The small molecule below binds the protein below.
Small molecule (SMILES): CC(=O)N[C@@H]1[C@@H](O)[C@H](O)[C@@H](CO)O[C@H]1O

Sequence of chain 1.A:
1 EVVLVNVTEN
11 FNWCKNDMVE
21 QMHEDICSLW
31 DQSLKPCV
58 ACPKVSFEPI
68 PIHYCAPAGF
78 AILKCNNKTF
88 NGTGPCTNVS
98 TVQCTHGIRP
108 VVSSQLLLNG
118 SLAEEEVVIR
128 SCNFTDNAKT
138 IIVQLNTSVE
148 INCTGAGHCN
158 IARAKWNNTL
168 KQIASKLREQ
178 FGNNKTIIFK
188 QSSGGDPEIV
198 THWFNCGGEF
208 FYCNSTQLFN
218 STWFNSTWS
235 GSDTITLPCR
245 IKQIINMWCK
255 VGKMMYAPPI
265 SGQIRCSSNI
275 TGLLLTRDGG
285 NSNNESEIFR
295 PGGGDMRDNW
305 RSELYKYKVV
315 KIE

Binding-site contacts:
Ligand atom C8 contacts residue PHE201 of chain 1.A at 3.5 Å (hydrophobic).
Ligand atom C8 contacts residue CYS203 of chain 1.A at 4.1 Å (hydrophobic).
Ligand atom N2 contacts residue CYS270 of chain 1.A at 4.2 Å.
Ligand atom C3 contacts residue SER271 of chain 1.A at 3.7 Å.
Ligand atom C7 contacts residue ASN202 of chain 1.A at 4.0 Å.
Ligand atom C8 contacts residue PRO107 of chain 1.A at 3.8 Å (hydrophobic).
Ligand atom C7 contacts residue CYS203 of chain 1.A at 3.8 Å (hydrophobic).
Ligand atom O7 contacts residue CYS203 of chain 1.A at 3.9 Å.
Ligand atom C1 contacts residue SER271 of chain 1.A at 3.9 Å.
Ligand atom O7 contacts residue ASN202 of chain 1.A at 3.7 Å.
Ligand atom C7 contacts residue ARG106 of chain 1.A at 3.9 Å.
Ligand atom C5 contacts residue SER271 of chain 1.A at 3.4 Å.
Ligand atom O3 contacts residue CYS270 of chain 1.A at 4.1 Å.
Ligand atom C8 contacts residue LEU115 of chain 1.A at 3.9 Å (hydrophobic).
Ligand atom C8 contacts residue SER272 of chain 1.A at 3.5 Å.
Ligand atom C3 contacts residue ASN116 of chain 1.A at 3.8 Å.
Ligand atom O5 contacts residue NAG1 of chain 1.O at 4.0 Å.
Ligand atom C7 contacts residue ASN116 of chain 1.A at 3.8 Å.
Ligand atom O5 contacts residue SER271 of chain 1.A at 4.1 Å.
Ligand atom C1 contacts residue ASN116 of chain 1.A at 1.4 Å.
Ligand atom C4 contacts residue ASN116 of chain 1.A at 4.1 Å.
Ligand atom C7 contacts residue SER272 of chain 1.A at 3.6 Å.
Ligand atom O7 contacts residue ASN116 of chain 1.A at 4.2 Å.
Ligand atom C1 contacts residue SER272 of chain 1.A at 3.9 Å.
Ligand atom N2 contacts residue CYS203 of chain 1.A at 4.0 Å.
Ligand atom C3 contacts residue SER272 of chain 1.A at 4.2 Å.
Ligand atom O3 contacts residue ARG106 of chain 1.A at 3.8 Å.
Ligand atom O7 contacts residue PRO107 of chain 1.A at 4.0 Å.
Ligand atom C2 contacts residue ASN116 of chain 1.A at 2.4 Å.
Ligand atom O7 contacts residue ARG106 of chain 1.A at 2.7 Å (salt-bridge).
Ligand atom C4 contacts residue SER271 of chain 1.A at 3.8 Å.
Ligand atom O4 contacts residue SER271 of chain 1.A at 3.8 Å.
Ligand atom C5 contacts residue ASN116 of chain 1.A at 3.6 Å.
Ligand atom N2 contacts residue ASN116 of chain 1.A at 2.9 Å (h-bond).
Ligand atom O3 contacts residue CYS203 of chain 1.A at 3.0 Å (h-bond).
Ligand atom O5 contacts residue ASN116 of chain 1.A at 2.3 Å (h-bond).
Ligand atom C3 contacts residue CYS203 of chain 1.A at 3.9 Å (hydrophobic).
Ligand atom N2 contacts residue SER272 of chain 1.A at 2.8 Å (h-bond).
Ligand atom C2 contacts residue SER272 of chain 1.A at 3.8 Å.
Ligand atom C8 contacts residue ASN202 of chain 1.A at 3.4 Å.